Binding-site contacts:
Ligand atom CA contacts residue TYR29 of chain 1.H at 3.4 Å (hydrophobic).
Ligand atom CD1 contacts residue TYR165 of chain 1.H at 3.7 Å (hydrophobic).
Ligand atom C6 contacts residue PHE124 of chain 1.H at 3.7 Å (hydrophobic).
Ligand atom CE2 contacts residue VAL168 of chain 1.H at 3.6 Å (hydrophobic).
Ligand atom CA contacts residue SER142 of chain 1.H at 3.7 Å.
Ligand atom OL contacts residue TYR29 of chain 1.H at 3.1 Å (h-bond).
Ligand atom C4 contacts residue ILE141 of chain 1.H at 3.7 Å (hydrophobic).
Ligand atom C6 contacts residue TYR151 of chain 1.H at 3.6 Å (hydrophobic).
Ligand atom OH contacts residue ALA170 of chain 1.H at 3.4 Å.
Ligand atom C4 contacts residue TYR151 of chain 1.H at 3.4 Å (hydrophobic).
Ligand atom N contacts residue SER142 of chain 1.H at 3.2 Å (h-bond).
Ligand atom C7 contacts residue VAL97 of chain 1.H at 3.6 Å (hydrophobic).
Ligand atom OH contacts residue ASN144 of chain 1.H at 2.8 Å (h-bond).
Ligand atom CG contacts residue SER142 of chain 1.H at 3.5 Å.
Ligand atom C contacts residue VAL98 of chain 1.H at 3.7 Å (hydrophobic).
Ligand atom O2 contacts residue GLN99 of chain 1.H at 3.3 Å (h-bond).
Ligand atom C5 contacts residue ILE141 of chain 1.H at 3.7 Å (hydrophobic).
Ligand atom C10 contacts residue PHE156 of chain 1.H at 3.7 Å (hydrophobic).
Ligand atom C3 contacts residue PHE100 of chain 1.H at 3.7 Å (hydrophobic).
Ligand atom OH contacts residue TYR34 of chain 1.H at 3.5 Å.
Ligand atom CZ contacts residue PRO171 of chain 1.H at 3.7 Å (hydrophobic).
Ligand atom CB contacts residue SER142 of chain 1.H at 3.2 Å.
Ligand atom O2 contacts residue PHE40 of chain 1.H at 3.3 Å.
Ligand atom O contacts residue VAL98 of chain 1.H at 3.3 Å.
Ligand atom O2 contacts residue VAL98 of chain 1.H at 3.2 Å.
Ligand atom C8 contacts residue PHE156 of chain 1.H at 3.8 Å (hydrophobic).
Ligand atom O contacts residue GLN99 of chain 1.H at 3.4 Å (h-bond).
Ligand atom OL contacts residue GLN99 of chain 1.H at 3.6 Å.
Ligand atom C5 contacts residue ILE64 of chain 1.H at 3.8 Å (hydrophobic).
Ligand atom OH contacts residue PRO171 of chain 1.H at 3.3 Å (h-bond).
Ligand atom CD1 contacts residue SER142 of chain 1.H at 3.3 Å.
Ligand atom CE1 contacts residue PRO171 of chain 1.H at 3.3 Å (hydrophobic).
Ligand atom C11 contacts residue PHE124 of chain 1.H at 3.4 Å (hydrophobic).
Ligand atom OL contacts residue PHE100 of chain 1.H at 3.0 Å (h-bond).
Ligand atom C4 contacts residue PHE100 of chain 1.H at 3.7 Å (hydrophobic).
Ligand atom CE2 contacts residue TYR34 of chain 1.H at 3.7 Å (hydrophobic).
Ligand atom C9 contacts residue PHE124 of chain 1.H at 3.7 Å (hydrophobic).
Ligand atom O2 contacts residue TYR29 of chain 1.H at 3.5 Å (h-bond).
Ligand atom C contacts residue GLN99 of chain 1.H at 3.5 Å.
Ligand atom CE1 contacts residue ASN144 of chain 1.H at 3.7 Å.

The small molecule below binds the protein below.
Small molecule (SMILES): CCCCCCCCCCCC(=O)N[C@@H](Cc1ccc(O)cc1)C(=O)O

Sequence of chain 1.H:
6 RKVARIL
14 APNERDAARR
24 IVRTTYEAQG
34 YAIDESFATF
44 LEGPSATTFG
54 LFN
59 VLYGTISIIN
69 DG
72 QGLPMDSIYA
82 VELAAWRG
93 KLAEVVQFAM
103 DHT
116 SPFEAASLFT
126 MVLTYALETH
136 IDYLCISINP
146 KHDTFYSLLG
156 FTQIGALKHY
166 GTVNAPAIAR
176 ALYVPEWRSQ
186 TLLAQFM